Sequence of chain 1.A:
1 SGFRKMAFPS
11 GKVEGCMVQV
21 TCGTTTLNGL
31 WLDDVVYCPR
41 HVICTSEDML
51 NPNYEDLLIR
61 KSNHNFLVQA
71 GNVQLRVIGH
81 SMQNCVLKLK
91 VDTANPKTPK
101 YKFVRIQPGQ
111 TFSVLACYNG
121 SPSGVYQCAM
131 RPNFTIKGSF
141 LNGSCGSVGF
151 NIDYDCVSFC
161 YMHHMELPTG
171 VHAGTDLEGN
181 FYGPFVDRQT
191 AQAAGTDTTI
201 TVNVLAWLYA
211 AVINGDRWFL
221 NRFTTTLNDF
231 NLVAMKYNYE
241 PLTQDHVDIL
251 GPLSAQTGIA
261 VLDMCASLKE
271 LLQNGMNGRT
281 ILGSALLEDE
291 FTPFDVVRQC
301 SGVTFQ

Binding-site contacts:
Ligand atom F1 contacts residue ARG188 of chain 1.A at 3.8 Å.
Ligand atom O3 contacts residue MET165 of chain 1.A at 3.2 Å.
Ligand atom C4 contacts residue CYS145 of chain 1.A at 3.2 Å (hydrophobic).
Ligand atom N5 contacts residue GLY143 of chain 1.A at 3.3 Å (h-bond).
Ligand atom F1 contacts residue THR190 of chain 1.A at 3.4 Å.
Ligand atom C17 contacts residue GLU166 of chain 1.A at 3.5 Å.
Ligand atom F2 contacts residue PRO168 of chain 1.A at 3.8 Å.
Ligand atom F3 contacts residue LEU167 of chain 1.A at 3.5 Å.
Ligand atom N1 contacts residue CYS145 of chain 1.A at 2.9 Å (h-bond).
Ligand atom F2 contacts residue GLU166 of chain 1.A at 3.2 Å.
Ligand atom N5 contacts residue SER144 of chain 1.A at 3.5 Å (h-bond).
Ligand atom O1 contacts residue GLU166 of chain 1.A at 3.6 Å.
Ligand atom C8 contacts residue GLU166 of chain 1.A at 3.6 Å.
Ligand atom C22 contacts residue GLU166 of chain 1.A at 3.4 Å.
Ligand atom F1 contacts residue GLN192 of chain 1.A at 3.1 Å.
Ligand atom N2 contacts residue GLU166 of chain 1.A at 3.2 Å (salt-bridge).
Ligand atom C6 contacts residue ASN142 of chain 1.A at 3.6 Å.
Ligand atom C3 contacts residue CYS145 of chain 1.A at 1.8 Å (hydrophobic).
Ligand atom C2 contacts residue CYS145 of chain 1.A at 2.7 Å (hydrophobic).
Ligand atom C19 contacts residue HIS41 of chain 1.A at 3.6 Å.
Ligand atom N5 contacts residue CYS145 of chain 1.A at 2.8 Å (h-bond).
Ligand atom C10 contacts residue GLN189 of chain 1.A at 3.7 Å.
Ligand atom O1 contacts residue PHE140 of chain 1.A at 3.5 Å.
Ligand atom O1 contacts residue MET165 of chain 1.A at 3.8 Å.
Ligand atom N2 contacts residue PHE140 of chain 1.A at 3.5 Å (h-bond).
Ligand atom N1 contacts residue HIS164 of chain 1.A at 2.9 Å (h-bond).
Ligand atom O3 contacts residue GLU166 of chain 1.A at 2.8 Å (salt-bridge).
Ligand atom C9 contacts residue HIS164 of chain 1.A at 3.4 Å.
Ligand atom C1 contacts residue HIS164 of chain 1.A at 3.6 Å.
Ligand atom N4 contacts residue GLU166 of chain 1.A at 2.8 Å (salt-bridge).
Ligand atom O4 contacts residue GLN189 of chain 1.A at 3.4 Å.
Ligand atom C21 contacts residue GLU166 of chain 1.A at 3.6 Å.
Ligand atom C8 contacts residue HIS163 of chain 1.A at 3.7 Å.
Ligand atom O1 contacts residue HIS172 of chain 1.A at 3.7 Å.
Ligand atom F3 contacts residue MET165 of chain 1.A at 3.0 Å.
Ligand atom F2 contacts residue LEU167 of chain 1.A at 3.8 Å.
Ligand atom F3 contacts residue GLU166 of chain 1.A at 2.9 Å.
Ligand atom O1 contacts residue HIS163 of chain 1.A at 2.6 Å (h-bond).
Ligand atom C14 contacts residue GLU166 of chain 1.A at 3.8 Å.
Ligand atom C11 contacts residue MET49 of chain 1.A at 3.8 Å (hydrophobic).

A protein and the small-molecule ligand that binds it are described below.
Small molecule (SMILES): [H]/N=C/[C@H](C[C@@H]1CCNC1=O)NC(=O)[C@@H]1[C@@H]2[C@H](CN1C(=O)[C@@H](NC(=O)C(F)(F)F)C(C)(C)C)C2(C)C

Sequence of chain 2.A:
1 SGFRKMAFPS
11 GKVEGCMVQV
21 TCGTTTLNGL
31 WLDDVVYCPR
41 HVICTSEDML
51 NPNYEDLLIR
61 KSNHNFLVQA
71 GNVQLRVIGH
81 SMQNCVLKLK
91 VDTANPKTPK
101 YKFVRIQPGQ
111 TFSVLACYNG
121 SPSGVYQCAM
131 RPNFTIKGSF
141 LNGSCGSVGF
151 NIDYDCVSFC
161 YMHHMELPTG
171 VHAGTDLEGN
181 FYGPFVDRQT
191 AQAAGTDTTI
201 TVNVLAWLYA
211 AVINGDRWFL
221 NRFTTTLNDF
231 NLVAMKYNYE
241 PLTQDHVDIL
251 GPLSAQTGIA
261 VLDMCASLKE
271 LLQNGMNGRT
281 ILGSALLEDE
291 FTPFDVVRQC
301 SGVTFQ